A protein and the small-molecule ligand that binds it are described below.
Small molecule (SMILES): CC(=O)N[C@H]1[C@H](O[C@H]2[C@H](O)[C@@H](NC(C)=O)CO[C@@H]2CO)O[C@H](CO)[C@@H](O)[C@@H]1O

Sequence of chain 45.Z:
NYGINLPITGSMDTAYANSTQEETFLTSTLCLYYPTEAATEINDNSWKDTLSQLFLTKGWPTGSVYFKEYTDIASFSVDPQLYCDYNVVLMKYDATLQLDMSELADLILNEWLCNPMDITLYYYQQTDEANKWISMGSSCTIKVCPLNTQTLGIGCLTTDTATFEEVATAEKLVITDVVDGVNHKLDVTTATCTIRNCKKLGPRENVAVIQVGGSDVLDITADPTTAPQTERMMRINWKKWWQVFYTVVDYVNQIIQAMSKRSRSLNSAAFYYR

Binding-site contacts:
Ligand atom C5 contacts residue ASN19 of chain 45.Z at 3.4 Å.
Ligand atom C2 contacts residue ASN19 of chain 45.Z at 3.4 Å.
Ligand atom N2 contacts residue ASN19 of chain 45.Z at 4.0 Å.
Ligand atom O7 contacts residue ASN19 of chain 45.Z at 4.5 Å.
Ligand atom C3 contacts residue ASN19 of chain 45.Z at 4.4 Å.
Ligand atom C1 contacts residue ASN19 of chain 45.Z at 1.9 Å.
Ligand atom C6 contacts residue ASN19 of chain 45.Z at 4.1 Å.
Ligand atom O6 contacts residue ASN19 of chain 45.Z at 4.5 Å.
Ligand atom O5 contacts residue ASN19 of chain 45.Z at 2.2 Å (h-bond).